Sequence of chain 11.A:
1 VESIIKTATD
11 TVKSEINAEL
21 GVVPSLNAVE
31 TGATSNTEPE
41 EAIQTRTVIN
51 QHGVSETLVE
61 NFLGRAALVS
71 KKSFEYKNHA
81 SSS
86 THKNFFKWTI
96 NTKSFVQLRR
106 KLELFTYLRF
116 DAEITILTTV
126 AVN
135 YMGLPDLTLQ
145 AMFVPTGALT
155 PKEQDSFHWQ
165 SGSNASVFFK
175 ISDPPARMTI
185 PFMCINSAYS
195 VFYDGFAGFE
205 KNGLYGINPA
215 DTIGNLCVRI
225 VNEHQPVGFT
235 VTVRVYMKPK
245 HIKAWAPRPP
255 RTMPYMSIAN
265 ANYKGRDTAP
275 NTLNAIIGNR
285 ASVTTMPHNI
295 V

Sequence of chain 11.C:
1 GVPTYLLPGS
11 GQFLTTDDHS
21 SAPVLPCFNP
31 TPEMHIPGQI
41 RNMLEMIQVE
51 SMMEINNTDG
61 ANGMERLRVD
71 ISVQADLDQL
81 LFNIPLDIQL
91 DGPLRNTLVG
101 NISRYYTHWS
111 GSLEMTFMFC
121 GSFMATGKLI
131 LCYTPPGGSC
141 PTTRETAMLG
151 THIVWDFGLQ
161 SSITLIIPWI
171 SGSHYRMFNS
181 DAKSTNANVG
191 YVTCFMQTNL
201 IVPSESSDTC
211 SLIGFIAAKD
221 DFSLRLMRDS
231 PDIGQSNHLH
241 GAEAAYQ

A protein and the small-molecule ligand that binds it are described below.
Small molecule (SMILES): CC(=O)N[C@@H]1[C@@H](O)[C@H](O[C@@H]2O[C@H](CO)[C@H](O)[C@H](O[C@]3(C(=O)O)C[C@H](O)[C@@H](NC(C)=O)[C@H]([C@H](O)[C@H](O)CO)O3)[C@H]2O)[C@@H](CO)O[C@H]1O

Binding-site contacts:
Ligand atom O4 contacts residue PRO231 of chain 11.C at 3.9 Å.
Ligand atom C1 contacts residue ASN283 of chain 11.A at 3.4 Å.
Ligand atom C4 contacts residue ASP232 of chain 11.C at 3.4 Å.
Ligand atom C5 contacts residue PRO231 of chain 11.C at 3.7 Å (hydrophobic).
Ligand atom O4 contacts residue ASN275 of chain 11.A at 3.0 Å (h-bond).
Ligand atom O2 contacts residue GLY282 of chain 11.A at 3.8 Å.
Ligand atom O7 contacts residue PRO274 of chain 11.A at 3.6 Å.
Ligand atom C5 contacts residue GLY282 of chain 11.A at 3.8 Å.
Ligand atom O3 contacts residue ASP91 of chain 11.C at 3.5 Å.
Ligand atom O6 contacts residue ALA273 of chain 11.A at 3.7 Å.
Ligand atom C11 contacts residue GLY234 of chain 11.C at 3.8 Å.
Ligand atom C2 contacts residue ASP91 of chain 11.C at 3.2 Å.
Ligand atom C11 contacts residue ILE233 of chain 11.C at 3.6 Å (hydrophobic).
Ligand atom C4 contacts residue PRO231 of chain 11.C at 3.6 Å (hydrophobic).
Ligand atom O6 contacts residue GLY282 of chain 11.A at 3.5 Å.
Ligand atom C6 contacts residue ALA273 of chain 11.A at 3.8 Å (hydrophobic).
Ligand atom C5 contacts residue ASN283 of chain 11.A at 3.8 Å.
Ligand atom C1 contacts residue ARG104 of chain 11.C at 3.8 Å.
Ligand atom O2 contacts residue PRO274 of chain 11.A at 3.4 Å.
Ligand atom C6 contacts residue ASN283 of chain 11.A at 3.8 Å.
Ligand atom C10 contacts residue ASN275 of chain 11.A at 3.3 Å.
Ligand atom C11 contacts residue PRO231 of chain 11.C at 3.5 Å (hydrophobic).
Ligand atom O5 contacts residue ASN283 of chain 11.A at 3.7 Å.
Ligand atom C11 contacts residue ASP232 of chain 11.C at 3.6 Å.
Ligand atom O10 contacts residue ARG270 of chain 11.A at 3.6 Å.
Ligand atom C10 contacts residue PRO231 of chain 11.C at 3.8 Å (hydrophobic).
Ligand atom O10 contacts residue ASN275 of chain 11.A at 3.0 Å (h-bond).
Ligand atom C6 contacts residue GLY282 of chain 11.A at 3.6 Å.
Ligand atom C5 contacts residue PRO274 of chain 11.A at 3.9 Å (hydrophobic).
Ligand atom O2 contacts residue ASP91 of chain 11.C at 2.5 Å (salt-bridge).
Ligand atom O4 contacts residue ARG95 of chain 11.C at 3.5 Å.
Ligand atom O1B contacts residue ARG104 of chain 11.C at 3.0 Å (salt-bridge).
Ligand atom C3 contacts residue ARG104 of chain 11.C at 3.8 Å.
Ligand atom O6 contacts residue PRO274 of chain 11.A at 3.6 Å.
Ligand atom C4 contacts residue ASN275 of chain 11.A at 3.7 Å.
Ligand atom O4 contacts residue ASP232 of chain 11.C at 2.8 Å (salt-bridge).
Ligand atom C5 contacts residue ASN275 of chain 11.A at 3.5 Å.
Ligand atom O6 contacts residue ASN283 of chain 11.A at 3.0 Å (h-bond).
Ligand atom N5 contacts residue ASN275 of chain 11.A at 3.4 Å (h-bond).
Ligand atom N5 contacts residue PRO231 of chain 11.C at 3.0 Å (h-bond).